Sequence of chain 4.A:
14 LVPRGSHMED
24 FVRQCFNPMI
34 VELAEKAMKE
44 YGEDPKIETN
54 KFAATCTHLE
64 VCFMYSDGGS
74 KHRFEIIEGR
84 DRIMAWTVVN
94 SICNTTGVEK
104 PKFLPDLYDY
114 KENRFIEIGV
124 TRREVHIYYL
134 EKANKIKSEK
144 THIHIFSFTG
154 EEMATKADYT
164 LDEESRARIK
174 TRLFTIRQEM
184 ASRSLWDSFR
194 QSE

This protein binds this small molecule.
Small molecule (SMILES): C[C@H](C[C@@H](C[C@H](C[C@@H](C[C@@H](CCN1CCCC1=O)N1CCCC1=O)N1CCCC1=O)N1CCCC1=O)N1CCCC1=O)N1CCCC1=O

Binding-site contacts:
Ligand atom C26 contacts residue ASN30 of chain 4.A at 3.7 Å.
Ligand atom C36 contacts residue ARG83 of chain 4.A at 4.1 Å.
Ligand atom N04 contacts residue PHE66 of chain 4.A at 4.3 Å.
Ligand atom C11 contacts residue MET32 of chain 4.A at 4.0 Å (hydrophobic).
Ligand atom O07 contacts residue MET32 of chain 4.A at 4.5 Å.
Ligand atom C35 contacts residue PHE66 of chain 4.A at 3.6 Å (hydrophobic).
Ligand atom N06 contacts residue ILE79 of chain 4.A at 4.2 Å.
Ligand atom C04 contacts residue PHE66 of chain 4.A at 3.8 Å (hydrophobic).
Ligand atom C26 contacts residue PHE66 of chain 4.A at 4.1 Å (hydrophobic).
Ligand atom C07 contacts residue ILE79 of chain 4.A at 4.0 Å (hydrophobic).
Ligand atom C02 contacts residue MET32 of chain 4.A at 3.5 Å (hydrophobic).
Ligand atom O02 contacts residue MET32 of chain 4.A at 4.3 Å.
Ligand atom C26 contacts residue ILE33 of chain 4.A at 4.4 Å (hydrophobic).
Ligand atom O02 contacts residue ASN30 of chain 4.A at 4.2 Å.
Ligand atom C29 contacts residue PHE66 of chain 4.A at 4.1 Å (hydrophobic).
Ligand atom C01 contacts residue MET32 of chain 4.A at 4.4 Å (hydrophobic).
Ligand atom O06 contacts residue ARG83 of chain 4.A at 4.0 Å.
Ligand atom C36 contacts residue GLU81 of chain 4.A at 4.1 Å.
Ligand atom C04 contacts residue MET32 of chain 4.A at 4.3 Å (hydrophobic).
Ligand atom C28 contacts residue PHE66 of chain 4.A at 4.2 Å (hydrophobic).
Ligand atom C36 contacts residue ILE79 of chain 4.A at 4.3 Å (hydrophobic).
Ligand atom O06 contacts residue ILE79 of chain 4.A at 3.9 Å.
Ligand atom C05 contacts residue PHE66 of chain 4.A at 4.4 Å (hydrophobic).
Ligand atom C27 contacts residue ILE33 of chain 4.A at 4.1 Å (hydrophobic).
Ligand atom O03 contacts residue PHE66 of chain 4.A at 4.1 Å.
Ligand atom C34 contacts residue LEU36 of chain 4.A at 4.2 Å (hydrophobic).
Ligand atom C35 contacts residue GLU81 of chain 4.A at 3.9 Å.
Ligand atom C35 contacts residue LEU36 of chain 4.A at 4.2 Å (hydrophobic).
Ligand atom C33 contacts residue ILE79 of chain 4.A at 4.4 Å (hydrophobic).
Ligand atom C34 contacts residue PHE66 of chain 4.A at 3.5 Å (hydrophobic).
Ligand atom C37 contacts residue ILE79 of chain 4.A at 4.2 Å (hydrophobic).
Ligand atom C27 contacts residue PHE66 of chain 4.A at 4.1 Å (hydrophobic).
Ligand atom C27 contacts residue ASN30 of chain 4.A at 3.6 Å.
Ligand atom C36 contacts residue GLY82 of chain 4.A at 3.8 Å.
Ligand atom C35 contacts residue GLY82 of chain 4.A at 3.4 Å.
Ligand atom N06 contacts residue PHE66 of chain 4.A at 4.4 Å.